Sequence of chain 1.E:
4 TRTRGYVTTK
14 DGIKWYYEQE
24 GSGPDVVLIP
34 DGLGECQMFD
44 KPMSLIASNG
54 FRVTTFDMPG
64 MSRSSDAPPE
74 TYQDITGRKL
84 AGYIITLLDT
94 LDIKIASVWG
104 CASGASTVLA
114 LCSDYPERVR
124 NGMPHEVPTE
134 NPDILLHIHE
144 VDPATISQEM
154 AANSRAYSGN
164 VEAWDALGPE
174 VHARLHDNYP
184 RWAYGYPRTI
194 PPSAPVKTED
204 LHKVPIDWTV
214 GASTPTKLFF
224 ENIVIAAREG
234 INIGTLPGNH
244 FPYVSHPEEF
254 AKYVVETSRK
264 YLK

This protein binds this small molecule.
Small molecule (SMILES): C[C@H]1CCCC(=O)CCC/C=C/c2cc(O)cc(O)c2C(=O)O1

Binding-site contacts:
Ligand atom O2 contacts residue GLY35 of chain 1.E at 3.9 Å.
Ligand atom O12 contacts residue TRP185 of chain 1.E at 3.9 Å.
Ligand atom O10 contacts residue HIS243 of chain 1.E at 2.8 Å (h-bond).
Ligand atom C2P contacts residue HIS243 of chain 1.E at 3.9 Å.
Ligand atom O4 contacts residue ASN134 of chain 1.E at 2.7 Å (h-bond).
Ligand atom C11 contacts residue HIS243 of chain 1.E at 3.5 Å.
Ligand atom C3 contacts residue ILE193 of chain 1.E at 3.6 Å (hydrophobic).
Ligand atom C11 contacts residue LEU36 of chain 1.E at 4.0 Å (hydrophobic).
Ligand atom C1 contacts residue TRP185 of chain 1.E at 3.8 Å (hydrophobic).
Ligand atom C3 contacts residue TRP185 of chain 1.E at 4.0 Å (hydrophobic).
Ligand atom O4 contacts residue PRO194 of chain 1.E at 3.2 Å.
Ligand atom C8P contacts residue MET153 of chain 1.E at 3.7 Å (hydrophobic).
Ligand atom O12 contacts residue SER106 of chain 1.E at 3.3 Å (h-bond).
Ligand atom C1 contacts residue ALA105 of chain 1.E at 3.8 Å (hydrophobic).
Ligand atom O2 contacts residue SER106 of chain 1.E at 3.1 Å (h-bond).
Ligand atom C12 contacts residue ALA105 of chain 1.E at 3.2 Å (hydrophobic).
Ligand atom O6P contacts residue ILE137 of chain 1.E at 4.0 Å.
Ligand atom C10 contacts residue HIS243 of chain 1.E at 3.1 Å.
Ligand atom C12 contacts residue TRP185 of chain 1.E at 4.0 Å (hydrophobic).
Ligand atom C7P contacts residue SER157 of chain 1.E at 3.8 Å.
Ligand atom C5 contacts residue LEU138 of chain 1.E at 3.9 Å (hydrophobic).
Ligand atom O4 contacts residue PRO131 of chain 1.E at 4.0 Å.
Ligand atom O2 contacts residue TRP185 of chain 1.E at 2.9 Å (h-bond).
Ligand atom C5 contacts residue PRO131 of chain 1.E at 3.8 Å (hydrophobic).
Ligand atom O12 contacts residue ALA105 of chain 1.E at 3.1 Å.
Ligand atom C11 contacts residue PHE244 of chain 1.E at 3.6 Å (hydrophobic).
Ligand atom C11 contacts residue ASP34 of chain 1.E at 3.1 Å.
Ligand atom O12 contacts residue GLY35 of chain 1.E at 2.9 Å (h-bond).
Ligand atom O10 contacts residue ALA105 of chain 1.E at 3.2 Å.
Ligand atom C4 contacts residue ASN134 of chain 1.E at 3.5 Å.
Ligand atom C2 contacts residue TRP185 of chain 1.E at 3.4 Å (hydrophobic).
Ligand atom C5 contacts residue ASN134 of chain 1.E at 3.4 Å.
Ligand atom C4 contacts residue PRO131 of chain 1.E at 3.9 Å (hydrophobic).
Ligand atom C5P contacts residue TYR160 of chain 1.E at 3.8 Å (hydrophobic).
Ligand atom O6P contacts residue MET153 of chain 1.E at 3.7 Å.
Ligand atom C1P contacts residue HIS243 of chain 1.E at 3.9 Å.
Ligand atom C8P contacts residue SER157 of chain 1.E at 3.3 Å.
Ligand atom O4 contacts residue PRO190 of chain 1.E at 3.4 Å.
Ligand atom O6P contacts residue LEU138 of chain 1.E at 3.9 Å.
Ligand atom O2 contacts residue TYR189 of chain 1.E at 3.5 Å.